Sequence of chain 1.B:
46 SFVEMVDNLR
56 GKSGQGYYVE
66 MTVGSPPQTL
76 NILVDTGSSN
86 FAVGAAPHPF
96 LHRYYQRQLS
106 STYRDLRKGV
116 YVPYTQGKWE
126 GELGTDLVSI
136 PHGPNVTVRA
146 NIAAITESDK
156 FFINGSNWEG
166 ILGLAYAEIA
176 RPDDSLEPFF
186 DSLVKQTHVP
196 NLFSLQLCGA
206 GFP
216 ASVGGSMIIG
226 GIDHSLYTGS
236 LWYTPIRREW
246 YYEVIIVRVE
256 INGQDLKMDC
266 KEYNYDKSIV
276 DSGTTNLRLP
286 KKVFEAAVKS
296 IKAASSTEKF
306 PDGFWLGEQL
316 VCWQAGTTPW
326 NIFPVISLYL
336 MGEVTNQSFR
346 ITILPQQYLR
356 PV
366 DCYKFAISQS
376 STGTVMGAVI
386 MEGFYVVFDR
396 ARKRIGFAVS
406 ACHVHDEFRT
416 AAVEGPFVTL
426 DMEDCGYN

A small-molecule ligand and the protein it binds are described below.
Small molecule (SMILES): CCc1cn2c3c(cc(C(=O)N[C@@H](Cc4ccccc4)[C@H](O)[C@@H]4NCCN(Cc5ccccc5)C4=O)cc13)N(C)S(=O)(=O)C(C)(C)C2

Binding-site contacts:
Ligand atom C46 contacts residue ARG283 of chain 1.B at 3.6 Å.
Ligand atom O42 contacts residue GLN121 of chain 1.B at 3.0 Å (h-bond).
Ligand atom C19 contacts residue ASP80 of chain 1.B at 3.3 Å.
Ligand atom C14 contacts residue GLY278 of chain 1.B at 3.4 Å.
Ligand atom O01 contacts residue ASN281 of chain 1.B at 3.1 Å (h-bond).
Ligand atom O42 contacts residue THR120 of chain 1.B at 3.3 Å.
Ligand atom O47 contacts residue SER373 of chain 1.B at 3.4 Å (h-bond).
Ligand atom N29 contacts residue ASP276 of chain 1.B at 2.6 Å (salt-bridge).
Ligand atom C08 contacts residue THR280 of chain 1.B at 3.6 Å.
Ligand atom O47 contacts residue ARG283 of chain 1.B at 3.5 Å.
Ligand atom O27 contacts residue SER83 of chain 1.B at 3.6 Å.
Ligand atom C24 contacts residue GLN121 of chain 1.B at 3.1 Å.
Ligand atom N17 contacts residue GLY278 of chain 1.B at 2.9 Å (h-bond).
Ligand atom O01 contacts residue THR279 of chain 1.B at 3.5 Å.
Ligand atom C09 contacts residue GLN121 of chain 1.B at 3.3 Å.
Ligand atom O27 contacts residue GLY82 of chain 1.B at 3.3 Å (h-bond).
Ligand atom C28 contacts residue ASP276 of chain 1.B at 3.4 Å.
Ligand atom O41 contacts residue THR120 of chain 1.B at 2.9 Å (h-bond).
Ligand atom C39 contacts residue TYR246 of chain 1.B at 3.3 Å (hydrophobic).
Ligand atom C12 contacts residue GLN121 of chain 1.B at 3.6 Å.
Ligand atom C38 contacts residue TYR246 of chain 1.B at 3.5 Å (hydrophobic).
Ligand atom C08 contacts residue GLN121 of chain 1.B at 3.6 Å.
Ligand atom O41 contacts residue TYR119 of chain 1.B at 3.2 Å.
Ligand atom C26 contacts residue ASP80 of chain 1.B at 3.5 Å.
Ligand atom O27 contacts residue TYR119 of chain 1.B at 3.5 Å.
Ligand atom O27 contacts residue ASP80 of chain 1.B at 2.6 Å (salt-bridge).
Ligand atom N29 contacts residue GLY82 of chain 1.B at 3.0 Å (h-bond).
Ligand atom N07 contacts residue GLN121 of chain 1.B at 3.4 Å (h-bond).
Ligand atom C19 contacts residue TYR119 of chain 1.B at 3.6 Å (hydrophobic).
Ligand atom C25 contacts residue GLN121 of chain 1.B at 3.4 Å.
Ligand atom C15 contacts residue GLY278 of chain 1.B at 3.7 Å.
Ligand atom O01 contacts residue THR280 of chain 1.B at 3.2 Å (h-bond).
Ligand atom C37 contacts residue ILE174 of chain 1.B at 3.5 Å (hydrophobic).
Ligand atom C30 contacts residue GLY82 of chain 1.B at 3.2 Å.
Ligand atom C04 contacts residue ASN281 of chain 1.B at 3.2 Å.
Ligand atom C21 contacts residue GLY278 of chain 1.B at 3.4 Å.
Ligand atom C10 contacts residue GLN121 of chain 1.B at 3.5 Å.
Ligand atom C30 contacts residue ASP276 of chain 1.B at 3.2 Å.
Ligand atom O47 contacts residue ASN281 of chain 1.B at 3.5 Å.
Ligand atom C31 contacts residue GLY82 of chain 1.B at 3.2 Å.